Binding-site contacts:
Ligand atom C06 contacts residue PRO500 of chain 1.B at 3.8 Å (hydrophobic).
Ligand atom O20 contacts residue PRO500 of chain 1.B at 2.9 Å (h-bond).
Ligand atom C03 contacts residue GLU727 of chain 1.B at 3.9 Å.
Ligand atom C21 contacts residue ARG507 of chain 1.B at 3.6 Å.
Ligand atom C09 contacts residue GLU727 of chain 1.B at 3.5 Å.
Ligand atom N18 contacts residue TYR472 of chain 1.B at 3.3 Å.
Ligand atom N15 contacts residue TYR472 of chain 1.B at 3.9 Å.
Ligand atom N18 contacts residue PRO500 of chain 1.B at 2.5 Å (h-bond).
Ligand atom C06 contacts residue TYR472 of chain 1.B at 3.2 Å (hydrophobic).
Ligand atom O22 contacts residue ARG507 of chain 1.B at 2.4 Å (salt-bridge).
Ligand atom O20 contacts residue THR502 of chain 1.B at 3.0 Å (h-bond).
Ligand atom O12 contacts residue THR708 of chain 1.B at 3.6 Å.
Ligand atom O17 contacts residue TYR754 of chain 1.B at 3.3 Å (h-bond).
Ligand atom O20 contacts residue LEU501 of chain 1.B at 3.3 Å.
Ligand atom C02 contacts residue GLU727 of chain 1.B at 3.8 Å.
Ligand atom C03 contacts residue TYR472 of chain 1.B at 4.1 Å (hydrophobic).
Ligand atom O16 contacts residue GLU424 of chain 1.B at 4.0 Å.
Ligand atom O22 contacts residue TYR472 of chain 1.B at 4.0 Å.
Ligand atom C21 contacts residue TYR472 of chain 1.B at 3.5 Å (hydrophobic).
Ligand atom O20 contacts residue TYR472 of chain 1.B at 3.5 Å.
Ligand atom S11 contacts residue GLU727 of chain 1.B at 3.4 Å (salt-bridge).
Ligand atom N15 contacts residue TYR754 of chain 1.B at 4.1 Å.
Ligand atom C08 contacts residue GLU727 of chain 1.B at 3.8 Å.
Ligand atom C10 contacts residue GLU727 of chain 1.B at 3.5 Å.
Ligand atom O12 contacts residue GLU727 of chain 1.B at 3.7 Å.
Ligand atom C01 contacts residue GLU727 of chain 1.B at 3.6 Å.
Ligand atom C19 contacts residue PRO500 of chain 1.B at 3.1 Å (hydrophobic).
Ligand atom N23 contacts residue TYR472 of chain 1.B at 3.6 Å.
Ligand atom O13 contacts residue MET730 of chain 1.B at 3.8 Å.
Ligand atom C01 contacts residue LEU672 of chain 1.B at 4.1 Å (hydrophobic).
Ligand atom C04 contacts residue TYR472 of chain 1.B at 3.4 Å (hydrophobic).
Ligand atom C05 contacts residue TYR472 of chain 1.B at 3.1 Å (hydrophobic).
Ligand atom C19 contacts residue THR502 of chain 1.B at 3.7 Å.
Ligand atom O13 contacts residue GLU727 of chain 1.B at 2.9 Å (salt-bridge).
Ligand atom O20 contacts residue ARG507 of chain 1.B at 3.5 Å (salt-bridge).
Ligand atom C06 contacts residue TYR754 of chain 1.B at 4.0 Å (hydrophobic).
Ligand atom C19 contacts residue TYR472 of chain 1.B at 3.4 Å (hydrophobic).
Ligand atom C07 contacts residue TYR472 of chain 1.B at 3.7 Å (hydrophobic).
Ligand atom O16 contacts residue TYR472 of chain 1.B at 3.5 Å (h-bond).
Ligand atom C05 contacts residue PRO500 of chain 1.B at 3.6 Å (hydrophobic).

Sequence of chain 1.B:
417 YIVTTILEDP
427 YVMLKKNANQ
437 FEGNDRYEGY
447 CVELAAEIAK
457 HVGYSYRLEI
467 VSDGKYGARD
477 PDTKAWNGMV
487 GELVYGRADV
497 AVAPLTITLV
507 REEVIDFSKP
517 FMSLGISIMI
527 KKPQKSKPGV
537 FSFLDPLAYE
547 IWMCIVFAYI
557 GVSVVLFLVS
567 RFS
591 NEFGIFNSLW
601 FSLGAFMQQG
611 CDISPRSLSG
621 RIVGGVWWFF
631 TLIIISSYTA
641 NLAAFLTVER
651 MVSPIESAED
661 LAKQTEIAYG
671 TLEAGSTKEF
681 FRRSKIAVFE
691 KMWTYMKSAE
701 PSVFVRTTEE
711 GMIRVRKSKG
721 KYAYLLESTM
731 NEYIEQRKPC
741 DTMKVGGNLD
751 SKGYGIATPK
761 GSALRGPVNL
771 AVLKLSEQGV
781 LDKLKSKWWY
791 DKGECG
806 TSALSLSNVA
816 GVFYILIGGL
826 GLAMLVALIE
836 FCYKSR

The protein below binds the small molecule below.
Small molecule (SMILES): NS(=O)(=O)c1cccc2c1c([N+](=O)[O-])cc1[nH]c(=O)c(=O)[nH]c12